A protein and the small-molecule ligand that binds it are described below.
Small molecule (SMILES): CC(=O)N[C@@H]1[C@@H](O)[C@H](O)[C@@H](CO)O[C@H]1O

Binding-site contacts:
Ligand atom C2 contacts residue ASN118 of chain 16.C at 2.5 Å.
Ligand atom O6 contacts residue THR89 of chain 16.C at 4.0 Å.
Ligand atom C4 contacts residue THR120 of chain 16.C at 4.4 Å.
Ligand atom C1 contacts residue THR89 of chain 16.C at 4.1 Å.
Ligand atom C1 contacts residue ASN118 of chain 16.C at 1.5 Å.
Ligand atom C7 contacts residue ASN118 of chain 16.C at 3.5 Å.
Ligand atom C5 contacts residue ASN118 of chain 16.C at 3.7 Å.
Ligand atom N2 contacts residue ASN118 of chain 16.C at 2.9 Å (h-bond).
Ligand atom O5 contacts residue THR89 of chain 16.C at 4.2 Å.
Ligand atom C8 contacts residue SER66 of chain 16.C at 4.0 Å.
Ligand atom O7 contacts residue ASN118 of chain 16.C at 4.0 Å.
Ligand atom C3 contacts residue ASN118 of chain 16.C at 3.8 Å.
Ligand atom O5 contacts residue THR120 of chain 16.C at 3.2 Å (h-bond).
Ligand atom C8 contacts residue TYR90 of chain 16.C at 3.5 Å (hydrophobic).
Ligand atom C7 contacts residue SER66 of chain 16.C at 3.5 Å.
Ligand atom O5 contacts residue ASN118 of chain 16.C at 2.4 Å (h-bond).
Ligand atom C6 contacts residue THR89 of chain 16.C at 4.4 Å.
Ligand atom O7 contacts residue SER66 of chain 16.C at 3.0 Å (h-bond).
Ligand atom C8 contacts residue ASN118 of chain 16.C at 4.2 Å.
Ligand atom N2 contacts residue TYR90 of chain 16.C at 4.3 Å.
Ligand atom C7 contacts residue TYR90 of chain 16.C at 4.5 Å (hydrophobic).
Ligand atom N2 contacts residue SER66 of chain 16.C at 4.3 Å.
Ligand atom C5 contacts residue THR120 of chain 16.C at 3.8 Å.
Ligand atom C1 contacts residue THR120 of chain 16.C at 4.3 Å.
Ligand atom C8 contacts residue ASP67 of chain 16.C at 3.9 Å.
Ligand atom C2 contacts residue SER66 of chain 16.C at 4.5 Å.
Ligand atom C4 contacts residue ASN118 of chain 16.C at 4.2 Å.
Ligand atom C5 contacts residue THR89 of chain 16.C at 4.4 Å.
Ligand atom C6 contacts residue THR120 of chain 16.C at 3.4 Å.

Sequence of chain 16.C:
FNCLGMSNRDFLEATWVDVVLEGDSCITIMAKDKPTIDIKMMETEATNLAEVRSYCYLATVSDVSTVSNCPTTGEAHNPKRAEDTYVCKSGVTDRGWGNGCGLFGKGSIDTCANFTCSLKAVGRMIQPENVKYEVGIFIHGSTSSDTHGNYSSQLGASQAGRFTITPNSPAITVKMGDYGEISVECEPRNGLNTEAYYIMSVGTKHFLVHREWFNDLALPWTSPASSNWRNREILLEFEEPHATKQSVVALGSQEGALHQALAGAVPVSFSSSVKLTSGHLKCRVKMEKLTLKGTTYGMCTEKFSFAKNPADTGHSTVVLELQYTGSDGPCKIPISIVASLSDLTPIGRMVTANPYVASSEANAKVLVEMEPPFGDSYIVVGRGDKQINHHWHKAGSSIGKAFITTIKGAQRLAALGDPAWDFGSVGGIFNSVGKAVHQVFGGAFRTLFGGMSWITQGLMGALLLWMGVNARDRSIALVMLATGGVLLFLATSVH